Binding-site contacts:
Ligand atom C3' contacts residue PHE277 of chain 19.A at 3.6 Å (hydrophobic).
Ligand atom O4' contacts residue DC1 of chain 60.F at 0.3 Å (h-bond).
Ligand atom P contacts residue DC1 of chain 60.F at 1.1 Å.
Ligand atom C3' contacts residue DC1 of chain 60.F at 0.8 Å.
Ligand atom OP1 contacts residue PHE277 of chain 19.A at 4.1 Å.
Ligand atom C2' contacts residue DC1 of chain 60.F at 1.2 Å.
Ligand atom C1' contacts residue DC1 of chain 60.F at 1.3 Å.
Ligand atom C5' contacts residue DC1 of chain 60.F at 1.4 Å.
Ligand atom O3' contacts residue DC1 of chain 60.F at 1.1 Å (h-bond).
Ligand atom C2' contacts residue PHE277 of chain 19.A at 2.8 Å (hydrophobic).
Ligand atom O3' contacts residue PHE277 of chain 19.A at 4.1 Å.
Ligand atom OP1 contacts residue ARG10 of chain 19.A at 3.8 Å.
Ligand atom C4' contacts residue DC1 of chain 60.F at 1.2 Å.
Ligand atom C1' contacts residue PHE277 of chain 19.A at 3.9 Å (hydrophobic).
Ligand atom OP2 contacts residue DC1 of chain 60.F at 1.0 Å.
Ligand atom O5' contacts residue DC1 of chain 60.F at 1.2 Å (h-bond).
Ligand atom OP1 contacts residue DC1 of chain 60.F at 0.4 Å (h-bond).

Sequence of chain 19.A:
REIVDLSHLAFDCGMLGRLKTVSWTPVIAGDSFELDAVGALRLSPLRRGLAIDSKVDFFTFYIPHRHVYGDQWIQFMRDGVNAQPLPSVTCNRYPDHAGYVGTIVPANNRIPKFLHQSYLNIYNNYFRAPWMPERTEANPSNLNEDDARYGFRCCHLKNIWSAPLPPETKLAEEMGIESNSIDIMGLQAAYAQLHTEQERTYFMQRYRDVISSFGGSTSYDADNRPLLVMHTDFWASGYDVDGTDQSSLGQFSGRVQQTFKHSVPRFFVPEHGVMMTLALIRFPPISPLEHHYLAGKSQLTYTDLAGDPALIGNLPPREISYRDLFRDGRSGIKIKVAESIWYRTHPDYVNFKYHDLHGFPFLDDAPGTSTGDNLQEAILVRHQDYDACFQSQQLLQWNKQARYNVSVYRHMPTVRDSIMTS

A small-molecule ligand and the protein it binds are described below.
Small molecule (SMILES): Nc1ccn([C@H]2C[C@H](O)[C@@H](COP(=O)(O)O)O2)c(=O)n1